Sequence of chain 59.E:
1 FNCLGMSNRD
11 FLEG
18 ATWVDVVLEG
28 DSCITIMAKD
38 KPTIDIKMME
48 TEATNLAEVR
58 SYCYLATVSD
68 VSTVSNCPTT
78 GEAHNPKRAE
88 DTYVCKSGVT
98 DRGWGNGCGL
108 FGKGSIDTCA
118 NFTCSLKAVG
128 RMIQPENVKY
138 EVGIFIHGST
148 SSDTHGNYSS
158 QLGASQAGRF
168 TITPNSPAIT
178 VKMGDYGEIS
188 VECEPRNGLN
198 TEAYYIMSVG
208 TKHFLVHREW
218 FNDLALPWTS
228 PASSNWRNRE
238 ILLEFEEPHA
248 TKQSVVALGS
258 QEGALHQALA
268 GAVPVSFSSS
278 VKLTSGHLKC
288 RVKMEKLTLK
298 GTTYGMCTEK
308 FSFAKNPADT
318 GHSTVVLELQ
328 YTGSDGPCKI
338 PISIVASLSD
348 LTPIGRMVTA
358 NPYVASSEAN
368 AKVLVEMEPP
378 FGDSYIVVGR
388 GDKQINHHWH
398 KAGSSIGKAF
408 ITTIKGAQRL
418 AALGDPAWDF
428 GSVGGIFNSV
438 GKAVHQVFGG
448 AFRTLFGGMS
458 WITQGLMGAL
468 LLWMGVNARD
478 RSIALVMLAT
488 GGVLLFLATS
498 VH

The protein below binds the small molecule below.
Small molecule (SMILES): CC(=O)N[C@@H]1[C@@H](O)[C@H](O)[C@@H](CO)O[C@H]1O

Binding-site contacts:
Ligand atom C1 contacts residue SER157 of chain 59.E at 4.3 Å.
Ligand atom C2 contacts residue ASN154 of chain 59.E at 2.5 Å.
Ligand atom C8 contacts residue ASN154 of chain 59.E at 3.7 Å.
Ligand atom O6 contacts residue SER157 of chain 59.E at 4.2 Å.
Ligand atom C5 contacts residue ASN154 of chain 59.E at 3.6 Å.
Ligand atom C1 contacts residue SER156 of chain 59.E at 4.0 Å.
Ligand atom C3 contacts residue ASN154 of chain 59.E at 3.8 Å.
Ligand atom N2 contacts residue ASN154 of chain 59.E at 2.8 Å (h-bond).
Ligand atom O5 contacts residue ASN154 of chain 59.E at 2.4 Å (h-bond).
Ligand atom O7 contacts residue ASN154 of chain 59.E at 3.5 Å (h-bond).
Ligand atom C7 contacts residue ASN154 of chain 59.E at 3.3 Å.
Ligand atom C1 contacts residue ASN154 of chain 59.E at 1.4 Å.
Ligand atom O5 contacts residue SER157 of chain 59.E at 4.0 Å.
Ligand atom C4 contacts residue ASN154 of chain 59.E at 4.2 Å.